Binding-site contacts:
Ligand atom O1 contacts residue SER70 of chain 2.B at 4.2 Å.
Ligand atom C1 contacts residue ASN69 of chain 2.B at 2.7 Å.
Ligand atom C5 contacts residue NAG1 of chain 2.R at 4.3 Å.
Ligand atom C6 contacts residue MET33 of chain 2.B at 3.5 Å (hydrophobic).
Ligand atom C6 contacts residue ASN69 of chain 2.B at 4.4 Å.
Ligand atom C4 contacts residue VAL31 of chain 2.B at 3.8 Å (hydrophobic).
Ligand atom C7 contacts residue SER70 of chain 2.B at 4.4 Å.
Ligand atom O1 contacts residue VAL31 of chain 2.B at 3.4 Å (h-bond).
Ligand atom O1 contacts residue MET33 of chain 2.B at 3.9 Å.
Ligand atom N2 contacts residue VAL31 of chain 2.B at 4.0 Å.
Ligand atom C6 contacts residue LEU24 of chain 2.B at 4.5 Å (hydrophobic).
Ligand atom C3 contacts residue NAG1 of chain 2.R at 3.7 Å.
Ligand atom O5 contacts residue ASN69 of chain 2.B at 2.8 Å (h-bond).
Ligand atom C5 contacts residue MET33 of chain 2.B at 3.7 Å (hydrophobic).
Ligand atom O7 contacts residue ASN69 of chain 2.B at 3.8 Å.
Ligand atom C2 contacts residue VAL31 of chain 2.B at 4.0 Å (hydrophobic).
Ligand atom C8 contacts residue SER70 of chain 2.B at 3.7 Å.
Ligand atom C6 contacts residue NAG1 of chain 2.R at 4.3 Å.
Ligand atom C2 contacts residue ASN69 of chain 2.B at 4.2 Å.
Ligand atom O3 contacts residue NAG1 of chain 2.R at 2.6 Å (h-bond).
Ligand atom C5 contacts residue VAL31 of chain 2.B at 4.2 Å (hydrophobic).
Ligand atom C8 contacts residue ARG57 of chain 2.B at 4.2 Å.
Ligand atom O4 contacts residue VAL31 of chain 2.B at 3.3 Å.
Ligand atom O4 contacts residue NAG1 of chain 2.R at 3.0 Å.
Ligand atom O5 contacts residue MET33 of chain 2.B at 4.2 Å.
Ligand atom O6 contacts residue NAG1 of chain 2.R at 3.0 Å.
Ligand atom C3 contacts residue VAL31 of chain 2.B at 3.0 Å (hydrophobic).
Ligand atom C5 contacts residue ASN69 of chain 2.B at 3.7 Å.
Ligand atom O3 contacts residue VAL31 of chain 2.B at 3.6 Å.
Ligand atom C8 contacts residue ASN69 of chain 2.B at 3.4 Å.
Ligand atom O1 contacts residue ASN69 of chain 2.B at 2.1 Å (h-bond).
Ligand atom C4 contacts residue NAG1 of chain 2.R at 3.2 Å.
Ligand atom C7 contacts residue ASN69 of chain 2.B at 3.8 Å.
Ligand atom C1 contacts residue VAL31 of chain 2.B at 4.3 Å (hydrophobic).
Ligand atom N2 contacts residue ASN69 of chain 2.B at 4.3 Å.

Sequence of chain 2.B:
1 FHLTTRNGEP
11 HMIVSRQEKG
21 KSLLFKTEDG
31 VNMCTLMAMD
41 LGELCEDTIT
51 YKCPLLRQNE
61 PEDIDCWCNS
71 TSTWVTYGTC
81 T

This small molecule binds to this protein.
Small molecule (SMILES): CC(=O)N[C@@H]1[C@@H](O)[C@H](O)[C@@H](CO)O[C@H]1O